Sequence of chain 1.IA:
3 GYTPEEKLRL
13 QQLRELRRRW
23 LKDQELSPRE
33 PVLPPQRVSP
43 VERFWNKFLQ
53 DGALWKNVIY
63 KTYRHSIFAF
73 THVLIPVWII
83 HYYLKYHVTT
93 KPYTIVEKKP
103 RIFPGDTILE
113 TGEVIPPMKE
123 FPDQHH

Sequence of chain 1.L:
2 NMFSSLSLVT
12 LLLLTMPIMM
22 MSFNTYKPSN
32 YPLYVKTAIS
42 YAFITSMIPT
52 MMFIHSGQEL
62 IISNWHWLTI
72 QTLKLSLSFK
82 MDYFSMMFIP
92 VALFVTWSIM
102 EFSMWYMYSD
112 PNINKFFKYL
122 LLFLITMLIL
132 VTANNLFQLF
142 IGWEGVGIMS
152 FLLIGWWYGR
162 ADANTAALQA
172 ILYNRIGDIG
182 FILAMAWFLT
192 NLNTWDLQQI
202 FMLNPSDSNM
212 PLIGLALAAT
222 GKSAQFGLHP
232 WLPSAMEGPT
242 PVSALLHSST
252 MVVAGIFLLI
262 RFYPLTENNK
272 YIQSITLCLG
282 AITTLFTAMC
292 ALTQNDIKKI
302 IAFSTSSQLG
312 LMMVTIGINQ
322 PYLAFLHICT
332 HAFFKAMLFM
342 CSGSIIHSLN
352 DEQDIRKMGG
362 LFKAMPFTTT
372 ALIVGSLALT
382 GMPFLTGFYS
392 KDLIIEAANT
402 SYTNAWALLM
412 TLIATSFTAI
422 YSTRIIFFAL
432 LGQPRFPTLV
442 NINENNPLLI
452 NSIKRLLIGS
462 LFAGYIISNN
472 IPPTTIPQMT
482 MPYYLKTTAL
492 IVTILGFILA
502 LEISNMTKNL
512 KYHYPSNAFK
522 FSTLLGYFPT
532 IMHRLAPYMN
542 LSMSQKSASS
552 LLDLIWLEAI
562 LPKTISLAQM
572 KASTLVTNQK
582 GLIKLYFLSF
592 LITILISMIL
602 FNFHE

The small molecule below binds the protein below.
Small molecule (SMILES): C[C@H](CCC(=O)O)[C@H]1CC[C@H]2[C@@H]3[C@H](O)C[C@@H]4C[C@H](O)CC[C@]4(C)[C@H]3C[C@H](O)[C@]12C

Binding-site contacts:
Ligand atom C6 contacts residue LYS28 of chain 1.L at 3.9 Å.
Ligand atom C24 contacts residue ARG66 of chain 1.IA at 3.9 Å.
Ligand atom C12 contacts residue ARG66 of chain 1.IA at 4.0 Å.
Ligand atom C16 contacts residue ARG66 of chain 1.IA at 3.3 Å.
Ligand atom C15 contacts residue ASN31 of chain 1.L at 3.2 Å.
Ligand atom C22 contacts residue LEU34 of chain 1.L at 4.1 Å (hydrophobic).
Ligand atom C24 contacts residue LYS63 of chain 1.IA at 3.4 Å.
Ligand atom C12 contacts residue PHE70 of chain 1.IA at 3.9 Å (hydrophobic).
Ligand atom C23 contacts residue HIS67 of chain 1.IA at 3.3 Å.
Ligand atom C18 contacts residue PHE70 of chain 1.IA at 4.1 Å (hydrophobic).
Ligand atom O7 contacts residue LYS28 of chain 1.L at 2.6 Å (salt-bridge).
Ligand atom C20 contacts residue THR38 of chain 1.L at 3.8 Å.
Ligand atom O26 contacts residue LYS63 of chain 1.IA at 2.6 Å (salt-bridge).
Ligand atom C22 contacts residue ARG66 of chain 1.IA at 4.1 Å.
Ligand atom C24 contacts residue HIS67 of chain 1.IA at 3.2 Å.
Ligand atom C6 contacts residue THR26 of chain 1.L at 3.6 Å.
Ligand atom O25 contacts residue LYS63 of chain 1.IA at 3.4 Å (salt-bridge).
Ligand atom C11 contacts residue PHE70 of chain 1.IA at 4.0 Å (hydrophobic).
Ligand atom C21 contacts residue ARG66 of chain 1.IA at 3.5 Å.
Ligand atom C4 contacts residue LYS28 of chain 1.L at 3.3 Å.
Ligand atom C16 contacts residue LEU34 of chain 1.L at 3.7 Å (hydrophobic).
Ligand atom C21 contacts residue PHE70 of chain 1.IA at 3.9 Å (hydrophobic).
Ligand atom C7 contacts residue LYS28 of chain 1.L at 3.8 Å.
Ligand atom C18 contacts residue TYR35 of chain 1.L at 3.5 Å (hydrophobic).
Ligand atom C4 contacts residue THR26 of chain 1.L at 3.3 Å.
Ligand atom C19 contacts residue HIS74 of chain 1.IA at 3.8 Å.
Ligand atom C21 contacts residue THR38 of chain 1.L at 4.0 Å.
Ligand atom C17 contacts residue ARG66 of chain 1.IA at 3.9 Å.
Ligand atom C23 contacts residue ARG66 of chain 1.IA at 3.7 Å.
Ligand atom C21 contacts residue HIS67 of chain 1.IA at 4.2 Å.
Ligand atom C3 contacts residue THR26 of chain 1.L at 3.9 Å.
Ligand atom O25 contacts residue ARG66 of chain 1.IA at 3.0 Å (salt-bridge).
Ligand atom C19 contacts residue TYR35 of chain 1.L at 3.3 Å (hydrophobic).
Ligand atom O12 contacts residue ARG66 of chain 1.IA at 3.4 Å (salt-bridge).
Ligand atom C5 contacts residue THR26 of chain 1.L at 3.2 Å.
Ligand atom C15 contacts residue ARG66 of chain 1.IA at 3.6 Å.
Ligand atom O7 contacts residue ASN31 of chain 1.L at 3.6 Å.
Ligand atom C22 contacts residue THR38 of chain 1.L at 3.9 Å.
Ligand atom O26 contacts residue HIS67 of chain 1.IA at 2.5 Å (h-bond).
Ligand atom C7 contacts residue ASN31 of chain 1.L at 3.9 Å.